A protein and the small-molecule ligand that binds it are described below.
Small molecule (SMILES): CC(=O)N[C@@H]1[C@@H](O)[C@H](O)[C@@H](CO)O[C@H]1O

Binding-site contacts:
Ligand atom O7 contacts residue ASN77 of chain 1.B at 2.4 Å (h-bond).
Ligand atom C1 contacts residue ARG79 of chain 1.B at 3.5 Å.
Ligand atom C7 contacts residue LYS113 of chain 1.B at 4.4 Å.
Ligand atom C5 contacts residue ARG79 of chain 1.B at 4.1 Å.
Ligand atom O7 contacts residue ASN114 of chain 1.B at 4.2 Å.
Ligand atom C4 contacts residue ASN114 of chain 1.B at 4.2 Å.
Ligand atom O3 contacts residue ASN77 of chain 1.B at 4.2 Å.
Ligand atom O6 contacts residue ARG79 of chain 1.B at 4.4 Å.
Ligand atom C6 contacts residue ARG79 of chain 1.B at 4.2 Å.
Ligand atom C6 contacts residue PHE223 of chain 1.B at 3.8 Å (hydrophobic).
Ligand atom C7 contacts residue GLU76 of chain 1.B at 3.9 Å.
Ligand atom C3 contacts residue ASN114 of chain 1.B at 3.8 Å.
Ligand atom C8 contacts residue LYS113 of chain 1.B at 3.6 Å.
Ligand atom C2 contacts residue ASN77 of chain 1.B at 3.9 Å.
Ligand atom O7 contacts residue GLU76 of chain 1.B at 3.5 Å (salt-bridge).
Ligand atom N2 contacts residue LYS113 of chain 1.B at 4.4 Å.
Ligand atom C7 contacts residue ASN77 of chain 1.B at 3.5 Å.
Ligand atom C2 contacts residue ASN114 of chain 1.B at 2.4 Å.
Ligand atom N2 contacts residue ASN114 of chain 1.B at 2.9 Å (h-bond).
Ligand atom O5 contacts residue ASN114 of chain 1.B at 2.4 Å (h-bond).
Ligand atom O6 contacts residue PHE223 of chain 1.B at 3.7 Å.
Ligand atom C5 contacts residue ASN114 of chain 1.B at 3.6 Å.
Ligand atom O5 contacts residue ARG79 of chain 1.B at 3.1 Å (salt-bridge).
Ligand atom N2 contacts residue ASN77 of chain 1.B at 4.1 Å.
Ligand atom C1 contacts residue ASN114 of chain 1.B at 1.4 Å.
Ligand atom N2 contacts residue GLU76 of chain 1.B at 4.0 Å.
Ligand atom C7 contacts residue ASN114 of chain 1.B at 3.9 Å.

Sequence of chain 1.B:
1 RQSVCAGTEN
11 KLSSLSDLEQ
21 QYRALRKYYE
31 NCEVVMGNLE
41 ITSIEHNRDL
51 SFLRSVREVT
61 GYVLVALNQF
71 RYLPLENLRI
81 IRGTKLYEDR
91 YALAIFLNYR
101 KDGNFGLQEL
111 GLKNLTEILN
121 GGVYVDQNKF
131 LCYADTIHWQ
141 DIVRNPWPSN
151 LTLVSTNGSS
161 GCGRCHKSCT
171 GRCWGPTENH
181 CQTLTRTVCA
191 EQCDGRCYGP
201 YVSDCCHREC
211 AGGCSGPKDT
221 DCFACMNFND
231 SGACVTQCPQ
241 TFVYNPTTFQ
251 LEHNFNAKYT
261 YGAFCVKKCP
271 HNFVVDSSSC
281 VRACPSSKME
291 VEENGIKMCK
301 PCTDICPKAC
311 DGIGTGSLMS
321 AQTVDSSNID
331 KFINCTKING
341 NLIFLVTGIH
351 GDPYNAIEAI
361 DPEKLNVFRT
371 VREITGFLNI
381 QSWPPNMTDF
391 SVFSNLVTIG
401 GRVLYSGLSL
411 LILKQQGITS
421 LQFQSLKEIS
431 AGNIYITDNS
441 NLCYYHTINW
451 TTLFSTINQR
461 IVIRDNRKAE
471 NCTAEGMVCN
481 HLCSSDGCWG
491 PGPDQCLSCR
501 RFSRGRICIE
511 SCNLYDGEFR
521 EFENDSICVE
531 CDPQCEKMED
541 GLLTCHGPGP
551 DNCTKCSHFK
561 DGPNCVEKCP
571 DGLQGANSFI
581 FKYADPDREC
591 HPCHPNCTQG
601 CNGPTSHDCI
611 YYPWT